The protein below binds the small molecule below.
Small molecule (SMILES): CC(=O)N[C@@H]1[C@@H](O)[C@H](O)[C@@H](CO)O[C@H]1O

Binding-site contacts:
Ligand atom N2 contacts residue ASN122 of chain 1.B at 2.7 Å (h-bond).
Ligand atom C7 contacts residue ASN122 of chain 1.B at 3.8 Å.
Ligand atom C3 contacts residue ASN122 of chain 1.B at 3.8 Å.
Ligand atom C2 contacts residue ASN122 of chain 1.B at 2.4 Å.
Ligand atom C7 contacts residue ALA123 of chain 1.B at 4.2 Å (hydrophobic).
Ligand atom C8 contacts residue ASN122 of chain 1.B at 3.9 Å.
Ligand atom C5 contacts residue ASN122 of chain 1.B at 3.8 Å.
Ligand atom C8 contacts residue ASN125 of chain 1.B at 3.8 Å.
Ligand atom C8 contacts residue ALA123 of chain 1.B at 3.4 Å (hydrophobic).
Ligand atom O7 contacts residue ASN122 of chain 1.B at 4.4 Å.
Ligand atom N2 contacts residue ALA123 of chain 1.B at 4.4 Å.
Ligand atom C8 contacts residue THR124 of chain 1.B at 3.9 Å.
Ligand atom C7 contacts residue ASN125 of chain 1.B at 4.2 Å.
Ligand atom C1 contacts residue ASN122 of chain 1.B at 1.4 Å.
Ligand atom O5 contacts residue ASN122 of chain 1.B at 2.5 Å (h-bond).
Ligand atom C4 contacts residue ASN122 of chain 1.B at 4.2 Å.
Ligand atom N2 contacts residue ASN125 of chain 1.B at 4.2 Å.

Sequence of chain 1.B:
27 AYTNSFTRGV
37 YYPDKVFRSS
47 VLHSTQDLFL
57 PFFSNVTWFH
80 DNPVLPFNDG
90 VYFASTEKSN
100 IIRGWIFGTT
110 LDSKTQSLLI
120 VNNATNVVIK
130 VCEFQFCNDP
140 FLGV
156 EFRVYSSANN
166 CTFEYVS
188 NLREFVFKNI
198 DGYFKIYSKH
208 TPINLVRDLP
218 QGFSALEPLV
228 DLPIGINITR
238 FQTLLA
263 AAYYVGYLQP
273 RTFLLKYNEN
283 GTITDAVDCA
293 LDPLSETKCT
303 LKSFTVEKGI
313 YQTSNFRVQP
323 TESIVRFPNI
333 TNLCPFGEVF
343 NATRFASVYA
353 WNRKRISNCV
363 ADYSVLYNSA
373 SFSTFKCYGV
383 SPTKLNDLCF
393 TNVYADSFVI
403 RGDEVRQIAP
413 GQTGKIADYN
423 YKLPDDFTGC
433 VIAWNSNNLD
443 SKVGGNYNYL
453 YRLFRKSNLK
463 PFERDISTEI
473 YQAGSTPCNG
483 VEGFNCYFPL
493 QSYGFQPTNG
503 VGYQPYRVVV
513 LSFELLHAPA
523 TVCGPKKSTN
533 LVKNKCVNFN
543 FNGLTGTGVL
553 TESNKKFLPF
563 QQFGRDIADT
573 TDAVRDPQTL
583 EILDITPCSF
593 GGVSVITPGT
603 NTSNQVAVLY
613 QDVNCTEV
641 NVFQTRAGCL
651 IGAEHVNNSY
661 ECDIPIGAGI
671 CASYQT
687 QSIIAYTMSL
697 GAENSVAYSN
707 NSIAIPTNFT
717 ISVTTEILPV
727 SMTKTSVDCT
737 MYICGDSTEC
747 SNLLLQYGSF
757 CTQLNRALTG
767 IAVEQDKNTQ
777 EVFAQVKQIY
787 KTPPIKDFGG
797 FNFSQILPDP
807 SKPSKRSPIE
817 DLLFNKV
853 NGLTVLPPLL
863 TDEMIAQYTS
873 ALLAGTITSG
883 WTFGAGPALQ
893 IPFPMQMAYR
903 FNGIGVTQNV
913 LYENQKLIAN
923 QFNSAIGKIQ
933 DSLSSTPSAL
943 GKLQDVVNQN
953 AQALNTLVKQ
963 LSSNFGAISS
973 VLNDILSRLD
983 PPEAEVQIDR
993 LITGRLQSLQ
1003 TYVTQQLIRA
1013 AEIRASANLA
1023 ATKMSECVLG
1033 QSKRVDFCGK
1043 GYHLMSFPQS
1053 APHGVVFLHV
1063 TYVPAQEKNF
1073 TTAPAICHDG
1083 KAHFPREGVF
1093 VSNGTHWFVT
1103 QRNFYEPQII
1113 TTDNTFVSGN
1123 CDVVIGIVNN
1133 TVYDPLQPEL